Sequence of chain 1.A:
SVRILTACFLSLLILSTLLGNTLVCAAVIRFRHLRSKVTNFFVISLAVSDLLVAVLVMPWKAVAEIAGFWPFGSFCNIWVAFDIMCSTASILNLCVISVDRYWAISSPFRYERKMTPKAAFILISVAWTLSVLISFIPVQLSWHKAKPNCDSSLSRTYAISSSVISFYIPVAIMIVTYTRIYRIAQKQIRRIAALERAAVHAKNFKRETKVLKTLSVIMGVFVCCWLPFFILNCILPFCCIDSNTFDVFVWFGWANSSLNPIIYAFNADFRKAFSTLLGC

A protein and the small-molecule ligand that binds it are described below.
Small molecule (SMILES): CC(C)CCC[C@@H](C)[C@H]1CC[C@H]2[C@@H]3CC=C4C[C@@H](O)CC[C@]4(C)[C@H]3CC[C@]12C

Binding-site contacts:
Ligand atom C12 contacts residue CLR1 of chain 1.I at 4.2 Å.
Ligand atom C7 contacts residue ILE244 of chain 1.A at 4.0 Å (hydrophobic).
Ligand atom C27 contacts residue PLM1 of chain 1.O at 3.9 Å.
Ligand atom C19 contacts residue ARG240 of chain 1.A at 4.5 Å.
Ligand atom C15 contacts residue ILE244 of chain 1.A at 3.8 Å (hydrophobic).
Ligand atom C19 contacts residue THR241 of chain 1.A at 3.6 Å.
Ligand atom C25 contacts residue ILE249 of chain 1.A at 4.0 Å (hydrophobic).
Ligand atom C26 contacts residue ILE249 of chain 1.A at 3.8 Å (hydrophobic).
Ligand atom C14 contacts residue ILE244 of chain 1.A at 4.4 Å (hydrophobic).
Ligand atom C27 contacts residue CLR1 of chain 1.I at 3.8 Å.
Ligand atom O1 contacts residue PHE345 of chain 1.A at 4.4 Å.
Ligand atom C21 contacts residue CLR1 of chain 1.I at 3.9 Å.
Ligand atom C11 contacts residue THR241 of chain 1.A at 4.5 Å.
Ligand atom C4 contacts residue PHE345 of chain 1.A at 3.8 Å (hydrophobic).
Ligand atom C24 contacts residue ILE249 of chain 1.A at 3.8 Å (hydrophobic).
Ligand atom C18 contacts residue SER245 of chain 1.A at 4.2 Å.
Ligand atom C8 contacts residue ILE244 of chain 1.A at 4.0 Å (hydrophobic).
Ligand atom C18 contacts residue THR241 of chain 1.A at 4.4 Å.
Ligand atom C25 contacts residue CLR1 of chain 1.I at 4.4 Å.
Ligand atom C27 contacts residue ILE249 of chain 1.A at 3.8 Å (hydrophobic).